Binding-site contacts:
Ligand atom C8 contacts residue THR56 of chain 1.C at 3.3 Å.
Ligand atom O5 contacts residue TYR49 of chain 1.C at 3.5 Å.
Ligand atom O6 contacts residue VAL367 of chain 1.A at 4.0 Å.
Ligand atom C7 contacts residue THR56 of chain 1.C at 3.9 Å.
Ligand atom O5 contacts residue ASN343 of chain 1.A at 2.4 Å (h-bond).
Ligand atom O7 contacts residue ASN343 of chain 1.A at 4.1 Å.
Ligand atom C6 contacts residue ILE111 of chain 1.B at 3.8 Å (hydrophobic).
Ligand atom C6 contacts residue TYR49 of chain 1.C at 3.6 Å (hydrophobic).
Ligand atom C4 contacts residue ASP115 of chain 1.B at 3.6 Å.
Ligand atom C2 contacts residue ASN343 of chain 1.A at 2.5 Å.
Ligand atom C3 contacts residue ASP115 of chain 1.B at 4.1 Å.
Ligand atom C3 contacts residue ASN343 of chain 1.A at 3.9 Å.
Ligand atom C7 contacts residue ASN343 of chain 1.A at 3.7 Å.
Ligand atom C6 contacts residue TYR49 of chain 1.C at 4.0 Å (hydrophobic).
Ligand atom C8 contacts residue LEU368 of chain 1.A at 3.8 Å (hydrophobic).
Ligand atom C8 contacts residue GLY339 of chain 1.A at 4.0 Å.
Ligand atom O3 contacts residue ASP115 of chain 1.B at 3.4 Å (salt-bridge).
Ligand atom C5 contacts residue TYR100 of chain 1.B at 4.0 Å (hydrophobic).
Ligand atom C7 contacts residue GLY339 of chain 1.A at 3.7 Å.
Ligand atom O2 contacts residue THR56 of chain 1.C at 3.8 Å.
Ligand atom O6 contacts residue TYR49 of chain 1.C at 4.4 Å.
Ligand atom C1 contacts residue TYR49 of chain 1.C at 4.0 Å (hydrophobic).
Ligand atom C6 contacts residue VAL367 of chain 1.A at 4.1 Å (hydrophobic).
Ligand atom C4 contacts residue ASN343 of chain 1.A at 4.3 Å.
Ligand atom C8 contacts residue PHE338 of chain 1.A at 3.9 Å (hydrophobic).
Ligand atom C2 contacts residue THR56 of chain 1.C at 4.1 Å.
Ligand atom C1 contacts residue ASN343 of chain 1.A at 1.5 Å.
Ligand atom N2 contacts residue ASN343 of chain 1.A at 2.9 Å (h-bond).
Ligand atom N2 contacts residue THR56 of chain 1.C at 4.1 Å.
Ligand atom C1 contacts residue TYR100 of chain 1.B at 4.3 Å (hydrophobic).
Ligand atom C6 contacts residue GLY112 of chain 1.B at 3.4 Å.
Ligand atom O4 contacts residue ASP115 of chain 1.B at 3.4 Å (salt-bridge).
Ligand atom C8 contacts residue PHE342 of chain 1.A at 3.7 Å (hydrophobic).
Ligand atom C6 contacts residue TYR100 of chain 1.B at 3.6 Å (hydrophobic).
Ligand atom O6 contacts residue THR56 of chain 1.C at 3.8 Å.
Ligand atom C5 contacts residue ASN343 of chain 1.A at 3.7 Å.
Ligand atom C6 contacts residue GLY113 of chain 1.B at 4.2 Å.
Ligand atom C4 contacts residue TYR100 of chain 1.B at 4.4 Å (hydrophobic).
Ligand atom O3 contacts residue ARG98 of chain 1.B at 3.5 Å (salt-bridge).
Ligand atom O7 contacts residue GLY339 of chain 1.A at 3.4 Å.

Sequence of chain 1.B:
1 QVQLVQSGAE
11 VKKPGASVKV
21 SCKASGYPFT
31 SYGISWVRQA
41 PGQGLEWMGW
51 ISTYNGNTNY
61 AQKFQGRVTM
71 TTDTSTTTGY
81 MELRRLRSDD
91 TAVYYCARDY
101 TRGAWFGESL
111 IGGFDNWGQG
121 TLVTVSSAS

Sequence of chain 1.C:
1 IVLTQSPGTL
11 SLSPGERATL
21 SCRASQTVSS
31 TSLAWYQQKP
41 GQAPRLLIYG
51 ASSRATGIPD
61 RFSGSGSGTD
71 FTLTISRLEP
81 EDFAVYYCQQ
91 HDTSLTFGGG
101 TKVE

A protein and the small-molecule ligand that binds it are described below.
Small molecule (SMILES): CC(=O)N[C@H]1[C@H](O[C@H]2[C@H](O)[C@@H](NC(C)=O)CO[C@@H]2CO[C@@H]2O[C@@H](C)[C@@H](O)[C@@H](O)[C@@H]2O)O[C@H](CO)[C@@H](O[C@@H]2O[C@H](CO[C@H]3O[C@H](CO)[C@@H](O)[C@H](O)[C@@H]3O)[C@@H](O)[C@H](O[C@H]3O[C@H](CO)[C@@H](O)[C@H](O)[C@@H]3O)[C@@H]2O)[C@@H]1O

Sequence of chain 1.A:
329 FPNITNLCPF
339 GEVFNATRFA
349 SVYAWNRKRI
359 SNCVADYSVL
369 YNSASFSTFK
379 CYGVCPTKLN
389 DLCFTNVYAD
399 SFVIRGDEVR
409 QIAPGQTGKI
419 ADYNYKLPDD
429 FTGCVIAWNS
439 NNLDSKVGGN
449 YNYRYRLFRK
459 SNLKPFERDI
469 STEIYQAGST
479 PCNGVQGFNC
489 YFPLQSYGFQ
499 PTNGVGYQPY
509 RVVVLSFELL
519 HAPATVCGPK